Sequence of chain 1.A:
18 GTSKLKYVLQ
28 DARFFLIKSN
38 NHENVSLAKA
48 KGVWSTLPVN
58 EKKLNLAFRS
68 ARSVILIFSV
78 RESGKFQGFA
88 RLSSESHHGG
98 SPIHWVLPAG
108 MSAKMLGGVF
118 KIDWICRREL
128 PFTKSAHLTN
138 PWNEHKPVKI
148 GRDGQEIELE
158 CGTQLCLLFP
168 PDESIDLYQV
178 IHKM

Binding-site contacts:
Ligand atom CL1 contacts residue ASN38 of chain 1.A at 3.0 Å.
Ligand atom N05 contacts residue ASP150 of chain 1.A at 4.1 Å.
Ligand atom N12 contacts residue TRP51 of chain 1.A at 4.1 Å.
Ligand atom N03 contacts residue MET108 of chain 1.A at 4.0 Å.
Ligand atom N07 contacts residue SER52 of chain 1.A at 3.8 Å.
Ligand atom N10 contacts residue TRP51 of chain 1.A at 3.3 Å.
Ligand atom N03 contacts residue ASN37 of chain 1.A at 3.1 Å (h-bond).
Ligand atom C06 contacts residue ASP150 of chain 1.A at 3.1 Å.
Ligand atom N10 contacts residue SER52 of chain 1.A at 2.7 Å (h-bond).
Ligand atom C04 contacts residue ASN37 of chain 1.A at 3.9 Å.
Ligand atom N03 contacts residue SER36 of chain 1.A at 3.8 Å.
Ligand atom C02 contacts residue ASN41 of chain 1.A at 3.5 Å.
Ligand atom CL1 contacts residue ASN41 of chain 1.A at 3.1 Å.
Ligand atom C06 contacts residue LYS35 of chain 1.A at 3.8 Å.
Ligand atom C11 contacts residue TRP51 of chain 1.A at 3.6 Å (hydrophobic).
Ligand atom N07 contacts residue ASP150 of chain 1.A at 3.9 Å.
Ligand atom CL1 contacts residue ASN37 of chain 1.A at 3.4 Å.
Ligand atom C02 contacts residue SER36 of chain 1.A at 3.6 Å.
Ligand atom CL1 contacts residue SER36 of chain 1.A at 3.5 Å.
Ligand atom CL1 contacts residue VAL103 of chain 1.A at 3.9 Å.
Ligand atom C04 contacts residue SER36 of chain 1.A at 4.1 Å.
Ligand atom N05 contacts residue ASN37 of chain 1.A at 3.9 Å.
Ligand atom N12 contacts residue SER36 of chain 1.A at 3.9 Å.
Ligand atom C09 contacts residue ASN41 of chain 1.A at 4.1 Å.
Ligand atom N12 contacts residue ASN41 of chain 1.A at 3.0 Å (h-bond).
Ligand atom C02 contacts residue ASN37 of chain 1.A at 3.6 Å.
Ligand atom C09 contacts residue SER52 of chain 1.A at 3.9 Å.
Ligand atom N10 contacts residue LEU113 of chain 1.A at 3.8 Å.
Ligand atom C09 contacts residue TRP51 of chain 1.A at 3.6 Å (hydrophobic).
Ligand atom N07 contacts residue THR53 of chain 1.A at 4.1 Å.
Ligand atom C04 contacts residue MET108 of chain 1.A at 3.8 Å (hydrophobic).
Ligand atom C11 contacts residue ASN41 of chain 1.A at 3.7 Å.
Ligand atom CL1 contacts residue PRO105 of chain 1.A at 3.7 Å.
Ligand atom C11 contacts residue TRP102 of chain 1.A at 3.4 Å (hydrophobic).
Ligand atom C11 contacts residue SER52 of chain 1.A at 3.4 Å.
Ligand atom N05 contacts residue LYS35 of chain 1.A at 3.3 Å (salt-bridge).
Ligand atom N07 contacts residue TRP51 of chain 1.A at 4.1 Å.
Ligand atom C04 contacts residue LYS35 of chain 1.A at 3.8 Å.
Ligand atom C08 contacts residue TRP51 of chain 1.A at 4.0 Å (hydrophobic).
Ligand atom N05 contacts residue MET108 of chain 1.A at 3.8 Å.

A small-molecule ligand and the protein it binds are described below.
Small molecule (SMILES): CNc1nc(Cl)nc2[nH]cnc12